Sequence of chain 1.A:
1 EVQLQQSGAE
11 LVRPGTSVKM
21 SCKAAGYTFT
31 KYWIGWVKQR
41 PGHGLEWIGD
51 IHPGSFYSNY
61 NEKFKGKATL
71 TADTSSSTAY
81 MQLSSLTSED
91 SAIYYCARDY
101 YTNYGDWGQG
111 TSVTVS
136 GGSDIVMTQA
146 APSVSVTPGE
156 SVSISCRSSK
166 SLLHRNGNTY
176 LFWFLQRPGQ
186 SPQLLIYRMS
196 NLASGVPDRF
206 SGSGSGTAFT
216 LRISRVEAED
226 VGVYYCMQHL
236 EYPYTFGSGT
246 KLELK

This small molecule binds to this protein.
Small molecule (SMILES): CC[C@H](C)[C@H](N)C(=O)N[C@@H](CC(N)=O)C(=O)N[C@@H](Cc1ccc(O)cc1)C(=O)N[C@@H](Cc1ccc(O)cc1)C(=O)N[C@H](C(=O)N[C@@H](CO)C(=O)N[C@@H](CCC(=O)O)C(=O)N1CCC[C@H]1C(=O)O)[C@@H](C)O

Binding-site contacts:
Ligand atom CD contacts residue TYR237 of chain 1.A at 3.4 Å (hydrophobic).
Ligand atom C contacts residue TYR239 of chain 1.A at 3.3 Å (hydrophobic).
Ligand atom CG contacts residue TYR239 of chain 1.A at 3.4 Å (hydrophobic).
Ligand atom OG contacts residue TYR239 of chain 1.A at 2.7 Å (h-bond).
Ligand atom N contacts residue TYR239 of chain 1.A at 3.1 Å (h-bond).
Ligand atom CD contacts residue HIS234 of chain 1.A at 3.1 Å.
Ligand atom N contacts residue TRP33 of chain 1.A at 3.6 Å.
Ligand atom OG contacts residue TYR237 of chain 1.A at 3.1 Å (h-bond).
Ligand atom OE2 contacts residue TYR237 of chain 1.A at 3.5 Å.
Ligand atom C contacts residue TRP33 of chain 1.A at 3.4 Å (hydrophobic).
Ligand atom OE1 contacts residue GLU236 of chain 1.A at 3.5 Å.
Ligand atom O contacts residue ASN59 of chain 1.A at 3.0 Å (h-bond).
Ligand atom O contacts residue TRP33 of chain 1.A at 3.5 Å.
Ligand atom N contacts residue TRP33 of chain 1.A at 3.2 Å.
Ligand atom OXT contacts residue HIS169 of chain 1.A at 3.0 Å (h-bond).
Ligand atom CG2 contacts residue LYS31 of chain 1.A at 3.6 Å.
Ligand atom CB contacts residue ASP50 of chain 1.A at 3.3 Å.
Ligand atom CB contacts residue TYR175 of chain 1.A at 3.4 Å (hydrophobic).
Ligand atom C contacts residue TRP33 of chain 1.A at 3.4 Å (hydrophobic).
Ligand atom C contacts residue HIS169 of chain 1.A at 3.3 Å.
Ligand atom OG contacts residue ASP50 of chain 1.A at 2.6 Å (salt-bridge).
Ligand atom N contacts residue TRP33 of chain 1.A at 3.6 Å.
Ligand atom OG1 contacts residue TYR237 of chain 1.A at 3.2 Å.
Ligand atom CD1 contacts residue LYS31 of chain 1.A at 3.4 Å.
Ligand atom CG contacts residue HIS234 of chain 1.A at 3.6 Å.
Ligand atom O contacts residue HIS169 of chain 1.A at 3.4 Å (h-bond).
Ligand atom O contacts residue TYR239 of chain 1.A at 3.5 Å (h-bond).
Ligand atom O contacts residue SER55 of chain 1.A at 2.7 Å (h-bond).
Ligand atom O contacts residue HIS234 of chain 1.A at 3.1 Å.
Ligand atom OE1 contacts residue TYR237 of chain 1.A at 2.9 Å (h-bond).
Ligand atom N contacts residue TYR237 of chain 1.A at 3.0 Å (h-bond).
Ligand atom O contacts residue TYR57 of chain 1.A at 3.3 Å.
Ligand atom CB contacts residue ASP99 of chain 1.A at 3.6 Å.
Ligand atom CA contacts residue TRP33 of chain 1.A at 3.6 Å (hydrophobic).
Ligand atom O contacts residue TRP33 of chain 1.A at 3.5 Å (h-bond).
Ligand atom CA contacts residue TYR239 of chain 1.A at 3.2 Å (hydrophobic).
Ligand atom CD contacts residue LEU235 of chain 1.A at 3.5 Å (hydrophobic).
Ligand atom O contacts residue TRP33 of chain 1.A at 2.9 Å (h-bond).
Ligand atom CA contacts residue TYR237 of chain 1.A at 3.6 Å (hydrophobic).
Ligand atom CD1 contacts residue TYR57 of chain 1.A at 3.6 Å (hydrophobic).